Binding-site contacts:
Ligand atom CAA contacts residue CYS188 of chain 1.A at 3.7 Å (hydrophobic).
Ligand atom CAI contacts residue ARG34 of chain 1.A at 3.7 Å.
Ligand atom CAD contacts residue PHE117 of chain 1.A at 3.4 Å (hydrophobic).
Ligand atom C6 contacts residue PHE117 of chain 1.A at 3.4 Å (hydrophobic).
Ligand atom CAI contacts residue LEU228 of chain 1.A at 3.3 Å (hydrophobic).
Ligand atom NAB contacts residue NAP1 of chain 1.E at 3.3 Å.
Ligand atom CAF contacts residue PRO230 of chain 1.A at 3.9 Å (hydrophobic).
Ligand atom N1 contacts residue TYR194 of chain 1.A at 3.5 Å (h-bond).
Ligand atom C2 contacts residue SER115 of chain 1.A at 3.7 Å.
Ligand atom NAC contacts residue SER115 of chain 1.A at 2.7 Å (h-bond).
Ligand atom CAD contacts residue PRO230 of chain 1.A at 3.2 Å (hydrophobic).
Ligand atom NAC contacts residue NAP1 of chain 1.E at 3.4 Å (h-bond).
Ligand atom N1 contacts residue NAP1 of chain 1.E at 2.8 Å (h-bond).
Ligand atom OAL contacts residue TRP241 of chain 1.A at 3.7 Å.
Ligand atom C2 contacts residue PHE117 of chain 1.A at 3.3 Å (hydrophobic).
Ligand atom CAE contacts residue NAP1 of chain 1.E at 3.4 Å.
Ligand atom N3 contacts residue NAP1 of chain 1.E at 2.9 Å (h-bond).
Ligand atom C2 contacts residue NAP1 of chain 1.E at 3.5 Å.
Ligand atom NAB contacts residue ASP181 of chain 1.A at 3.7 Å.
Ligand atom CAI contacts residue PRO230 of chain 1.A at 3.8 Å (hydrophobic).
Ligand atom SAM contacts residue NAP1 of chain 1.E at 3.9 Å.
Ligand atom N1 contacts residue PHE117 of chain 1.A at 3.6 Å.
Ligand atom CAG contacts residue LEU229 of chain 1.A at 3.9 Å (hydrophobic).
Ligand atom NAC contacts residue PHE117 of chain 1.A at 3.4 Å.
Ligand atom CAO contacts residue PRO230 of chain 1.A at 3.5 Å (hydrophobic).
Ligand atom C4 contacts residue NAP1 of chain 1.E at 3.8 Å.
Ligand atom N3 contacts residue PHE117 of chain 1.A at 3.6 Å.
Ligand atom NAB contacts residue PHE117 of chain 1.A at 3.7 Å.
Ligand atom C4 contacts residue PHE117 of chain 1.A at 3.7 Å (hydrophobic).
Ligand atom NAB contacts residue TYR194 of chain 1.A at 2.6 Å (h-bond).
Ligand atom CAA contacts residue TRP241 of chain 1.A at 3.5 Å (hydrophobic).
Ligand atom C6 contacts residue NAP1 of chain 1.E at 3.7 Å.
Ligand atom C5 contacts residue NAP1 of chain 1.E at 3.8 Å.
Ligand atom SAM contacts residue ARG34 of chain 1.A at 3.7 Å.
Ligand atom C5 contacts residue PHE117 of chain 1.A at 3.8 Å (hydrophobic).
Ligand atom N1 contacts residue SER115 of chain 1.A at 3.9 Å.
Ligand atom C6 contacts residue TYR194 of chain 1.A at 3.5 Å (hydrophobic).
Ligand atom CAI contacts residue NAP1 of chain 1.E at 3.4 Å.
Ligand atom CAF contacts residue PHE117 of chain 1.A at 3.6 Å (hydrophobic).
Ligand atom CAF contacts residue MET233 of chain 1.A at 4.0 Å (hydrophobic).

The small molecule below binds the protein below.
Small molecule (SMILES): COc1ccc(CSc2cc(N)nc(N)n2)cc1

Sequence of chain 1.A:
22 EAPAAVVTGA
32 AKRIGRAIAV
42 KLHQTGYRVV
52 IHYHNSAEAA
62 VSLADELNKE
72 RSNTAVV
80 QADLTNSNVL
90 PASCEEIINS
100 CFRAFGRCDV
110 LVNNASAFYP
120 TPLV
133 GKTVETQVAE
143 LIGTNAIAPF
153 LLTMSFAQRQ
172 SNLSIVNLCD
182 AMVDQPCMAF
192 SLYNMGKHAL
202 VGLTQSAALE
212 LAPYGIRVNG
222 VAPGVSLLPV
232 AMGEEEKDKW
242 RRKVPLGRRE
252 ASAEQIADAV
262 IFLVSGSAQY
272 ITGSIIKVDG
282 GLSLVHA